This small molecule binds to this protein.
Small molecule (SMILES): CC(C)n1nc(-c2ccc3cc(OCc4cccc(Cl)c4)ccc3c2)c2c(N)ncnc21

Binding-site contacts:
Ligand atom N1 contacts residue LEU146 of chain 1.A at 4.0 Å.
Ligand atom NAC contacts residue THR91 of chain 1.A at 3.1 Å (h-bond).
Ligand atom N1 contacts residue MET94 of chain 1.A at 3.1 Å (h-bond).
Ligand atom CAM contacts residue ILE89 of chain 1.A at 4.0 Å (hydrophobic).
Ligand atom NAC contacts residue GLU92 of chain 1.A at 3.1 Å (salt-bridge).
Ligand atom CAM contacts residue MET67 of chain 1.A at 4.0 Å (hydrophobic).
Ligand atom C4 contacts residue LEU146 of chain 1.A at 4.0 Å (hydrophobic).
Ligand atom NAC contacts residue LEU146 of chain 1.A at 3.6 Å.
Ligand atom C6 contacts residue LEU146 of chain 1.A at 3.5 Å (hydrophobic).
Ligand atom CAK contacts residue ASP157 of chain 1.A at 3.6 Å.
Ligand atom C5 contacts residue LEU146 of chain 1.A at 3.4 Å (hydrophobic).
Ligand atom C6 contacts residue GLU92 of chain 1.A at 3.9 Å.
Ligand atom C6 contacts residue ALA46 of chain 1.A at 3.3 Å (hydrophobic).
Ligand atom N3 contacts residue MET94 of chain 1.A at 3.9 Å.
Ligand atom CLD contacts residue ALA64 of chain 1.A at 3.5 Å.
Ligand atom CAH contacts residue ILE89 of chain 1.A at 4.0 Å (hydrophobic).
Ligand atom CAB contacts residue SER98 of chain 1.A at 4.0 Å.
Ligand atom CAN contacts residue ASP157 of chain 1.A at 3.4 Å.
Ligand atom CAZ contacts residue VAL34 of chain 1.A at 3.9 Å (hydrophobic).
Ligand atom NBF contacts residue VAL34 of chain 1.A at 3.8 Å.
Ligand atom N1 contacts residue GLU92 of chain 1.A at 3.7 Å.
Ligand atom NAC contacts residue ALA46 of chain 1.A at 3.2 Å.
Ligand atom CAJ contacts residue THR91 of chain 1.A at 3.5 Å.
Ligand atom C2 contacts residue MET94 of chain 1.A at 3.3 Å (hydrophobic).
Ligand atom NAC contacts residue VAL76 of chain 1.A at 4.0 Å.
Ligand atom N1 contacts residue TYR93 of chain 1.A at 3.8 Å.
Ligand atom CAA contacts residue LEU26 of chain 1.A at 3.9 Å (hydrophobic).
Ligand atom CBA contacts residue ASP157 of chain 1.A at 4.0 Å.
Ligand atom CAA contacts residue VAL34 of chain 1.A at 3.7 Å (hydrophobic).
Ligand atom C2 contacts residue TYR93 of chain 1.A at 3.8 Å (hydrophobic).
Ligand atom CAJ contacts residue LYS48 of chain 1.A at 3.7 Å.
Ligand atom CAH contacts residue THR91 of chain 1.A at 3.7 Å.
Ligand atom NAS contacts residue VAL34 of chain 1.A at 3.7 Å.
Ligand atom OAT contacts residue MET67 of chain 1.A at 3.6 Å (h-bond).
Ligand atom CAH contacts residue LYS48 of chain 1.A at 3.9 Å.
Ligand atom N1 contacts residue ALA46 of chain 1.A at 3.5 Å.
Ligand atom CAF contacts residue PHE60 of chain 1.A at 3.7 Å (hydrophobic).
Ligand atom CAZ contacts residue LEU146 of chain 1.A at 3.7 Å (hydrophobic).
Ligand atom CAW contacts residue LYS48 of chain 1.A at 4.0 Å.
Ligand atom CAO contacts residue THR91 of chain 1.A at 4.0 Å.

Sequence of chain 1.A:
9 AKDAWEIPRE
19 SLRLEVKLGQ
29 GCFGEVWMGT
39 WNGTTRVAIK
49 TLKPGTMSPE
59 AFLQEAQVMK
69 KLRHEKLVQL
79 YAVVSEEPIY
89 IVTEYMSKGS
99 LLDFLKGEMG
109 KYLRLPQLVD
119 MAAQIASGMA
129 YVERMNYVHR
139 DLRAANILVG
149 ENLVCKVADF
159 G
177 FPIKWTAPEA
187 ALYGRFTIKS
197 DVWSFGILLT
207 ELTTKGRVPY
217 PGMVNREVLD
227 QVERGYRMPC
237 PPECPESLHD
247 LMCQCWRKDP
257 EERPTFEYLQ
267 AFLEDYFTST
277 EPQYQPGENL